Binding-site contacts:
Ligand atom C8 contacts residue THR49 of chain 1.D at 4.0 Å.
Ligand atom C5 contacts residue ASN332 of chain 1.C at 3.6 Å.
Ligand atom C1 contacts residue ASN332 of chain 1.C at 1.4 Å.
Ligand atom C7 contacts residue ILE45 of chain 1.D at 4.0 Å (hydrophobic).
Ligand atom C5 contacts residue ILE45 of chain 1.D at 4.1 Å (hydrophobic).
Ligand atom O7 contacts residue ILE30 of chain 1.C at 4.4 Å.
Ligand atom N2 contacts residue ILE45 of chain 1.D at 4.4 Å.
Ligand atom C3 contacts residue ASN332 of chain 1.C at 3.8 Å.
Ligand atom O6 contacts residue TRP21 of chain 1.D at 3.5 Å (h-bond).
Ligand atom C2 contacts residue ASN332 of chain 1.C at 2.5 Å.
Ligand atom C8 contacts residue LEU52 of chain 1.D at 4.1 Å (hydrophobic).
Ligand atom C4 contacts residue ASN332 of chain 1.C at 4.2 Å.
Ligand atom O7 contacts residue THR41 of chain 1.D at 4.2 Å.
Ligand atom O7 contacts residue ILE45 of chain 1.D at 3.4 Å.
Ligand atom C7 contacts residue ILE30 of chain 1.C at 3.8 Å (hydrophobic).
Ligand atom O5 contacts residue ASN332 of chain 1.C at 2.3 Å (h-bond).
Ligand atom O6 contacts residue ASN332 of chain 1.C at 4.4 Å.
Ligand atom N2 contacts residue ILE30 of chain 1.C at 4.0 Å.
Ligand atom N2 contacts residue ASN332 of chain 1.C at 3.0 Å (h-bond).
Ligand atom C7 contacts residue ASN332 of chain 1.C at 4.0 Å.
Ligand atom O5 contacts residue TRP21 of chain 1.D at 4.3 Å.
Ligand atom C8 contacts residue ILE30 of chain 1.C at 3.5 Å (hydrophobic).
Ligand atom O7 contacts residue ASN332 of chain 1.C at 4.4 Å.
Ligand atom O7 contacts residue GLN42 of chain 1.D at 4.3 Å.

A small-molecule ligand and the protein it binds are described below.
Small molecule (SMILES): CC(=O)N[C@H]1[C@H](O[C@H]2[C@H](O)[C@@H](NC(C)=O)CO[C@@H]2CO)O[C@H](CO)[C@@H](O)[C@@H]1O

Sequence of chain 1.D:
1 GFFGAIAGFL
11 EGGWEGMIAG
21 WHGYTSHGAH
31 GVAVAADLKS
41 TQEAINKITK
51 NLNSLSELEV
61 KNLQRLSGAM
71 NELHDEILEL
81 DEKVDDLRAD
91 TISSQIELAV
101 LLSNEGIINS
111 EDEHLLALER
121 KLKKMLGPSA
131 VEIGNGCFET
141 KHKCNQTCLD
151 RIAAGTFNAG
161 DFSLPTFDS

Sequence of chain 1.C:
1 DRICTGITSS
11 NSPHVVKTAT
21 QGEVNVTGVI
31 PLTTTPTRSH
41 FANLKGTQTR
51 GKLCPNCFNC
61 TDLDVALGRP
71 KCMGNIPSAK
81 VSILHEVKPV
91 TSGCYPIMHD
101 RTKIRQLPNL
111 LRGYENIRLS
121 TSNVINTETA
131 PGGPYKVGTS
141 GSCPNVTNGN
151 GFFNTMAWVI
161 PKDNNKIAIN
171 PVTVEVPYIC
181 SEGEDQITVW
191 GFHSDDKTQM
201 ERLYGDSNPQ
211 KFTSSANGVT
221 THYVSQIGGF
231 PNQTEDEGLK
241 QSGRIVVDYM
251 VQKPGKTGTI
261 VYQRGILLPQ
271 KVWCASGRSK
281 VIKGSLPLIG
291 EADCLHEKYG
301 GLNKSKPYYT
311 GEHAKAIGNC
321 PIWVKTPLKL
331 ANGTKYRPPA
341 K